Sequence of chain 1.B:
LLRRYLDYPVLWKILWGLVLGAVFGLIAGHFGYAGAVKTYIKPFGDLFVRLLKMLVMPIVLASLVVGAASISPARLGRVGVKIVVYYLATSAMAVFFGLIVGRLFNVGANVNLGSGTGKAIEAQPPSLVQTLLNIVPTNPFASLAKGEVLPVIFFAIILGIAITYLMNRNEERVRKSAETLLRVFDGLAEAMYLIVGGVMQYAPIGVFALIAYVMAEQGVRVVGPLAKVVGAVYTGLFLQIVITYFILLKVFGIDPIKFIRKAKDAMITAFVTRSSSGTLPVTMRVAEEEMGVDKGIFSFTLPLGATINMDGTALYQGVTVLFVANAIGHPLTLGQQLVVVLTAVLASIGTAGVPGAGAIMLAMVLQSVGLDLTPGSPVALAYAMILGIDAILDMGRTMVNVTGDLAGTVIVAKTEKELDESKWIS

Binding-site contacts:
Ligand atom O contacts residue THR402 of chain 1.B at 3.6 Å.
Ligand atom CB contacts residue THR317 of chain 1.B at 3.3 Å.
Ligand atom OD1 contacts residue ASP398 of chain 1.B at 2.7 Å (salt-bridge).
Ligand atom CB contacts residue ALA356 of chain 1.B at 4.1 Å (hydrophobic).
Ligand atom OD2 contacts residue THR355 of chain 1.B at 4.0 Å.
Ligand atom CB contacts residue ASN405 of chain 1.B at 3.7 Å.
Ligand atom N contacts residue ASP398 of chain 1.B at 4.0 Å.
Ligand atom CG contacts residue GLY362 of chain 1.B at 3.7 Å.
Ligand atom OD2 contacts residue ARG401 of chain 1.B at 3.2 Å (salt-bridge).
Ligand atom O contacts residue SER280 of chain 1.B at 2.3 Å (h-bond).
Ligand atom OXT contacts residue ASN405 of chain 1.B at 3.0 Å (h-bond).
Ligand atom O contacts residue GLY357 of chain 1.B at 3.2 Å.
Ligand atom OD2 contacts residue THR317 of chain 1.B at 3.0 Å (h-bond).
Ligand atom N contacts residue VAL358 of chain 1.B at 2.4 Å (h-bond).
Ligand atom N contacts residue PRO359 of chain 1.B at 3.9 Å.
Ligand atom CA contacts residue THR402 of chain 1.B at 3.6 Å.
Ligand atom OD1 contacts residue THR402 of chain 1.B at 3.9 Å.
Ligand atom OD2 contacts residue GLY362 of chain 1.B at 2.7 Å (h-bond).
Ligand atom N contacts residue ARG278 of chain 1.B at 3.4 Å (salt-bridge).
Ligand atom CG contacts residue ARG401 of chain 1.B at 3.0 Å.
Ligand atom OD2 contacts residue ALA361 of chain 1.B at 3.6 Å.
Ligand atom O contacts residue VAL358 of chain 1.B at 3.8 Å.
Ligand atom N contacts residue THR402 of chain 1.B at 3.9 Å.
Ligand atom OD1 contacts residue ARG401 of chain 1.B at 2.3 Å (salt-bridge).
Ligand atom C contacts residue VAL358 of chain 1.B at 4.1 Å (hydrophobic).
Ligand atom CA contacts residue ASN405 of chain 1.B at 4.0 Å.
Ligand atom OXT contacts residue MET314 of chain 1.B at 3.3 Å.
Ligand atom CA contacts residue VAL358 of chain 1.B at 3.7 Å (hydrophobic).
Ligand atom C contacts residue THR402 of chain 1.B at 3.8 Å.
Ligand atom CG contacts residue THR317 of chain 1.B at 3.1 Å.
Ligand atom OXT contacts residue GLY357 of chain 1.B at 3.8 Å.
Ligand atom OXT contacts residue SER280 of chain 1.B at 2.7 Å (h-bond).
Ligand atom C contacts residue GLY357 of chain 1.B at 3.6 Å.
Ligand atom C contacts residue SER280 of chain 1.B at 3.3 Å.
Ligand atom O contacts residue SER281 of chain 1.B at 4.0 Å.
Ligand atom CG contacts residue ASP398 of chain 1.B at 3.9 Å.
Ligand atom C contacts residue ASN405 of chain 1.B at 3.8 Å.
Ligand atom O contacts residue SER279 of chain 1.B at 3.2 Å.
Ligand atom OD1 contacts residue THR317 of chain 1.B at 3.7 Å.
Ligand atom CB contacts residue VAL358 of chain 1.B at 4.1 Å (hydrophobic).

The protein below binds the small molecule below.
Small molecule (SMILES): N[C@@H](CC(=O)O)C(=O)O